Sequence of chain 1.A:
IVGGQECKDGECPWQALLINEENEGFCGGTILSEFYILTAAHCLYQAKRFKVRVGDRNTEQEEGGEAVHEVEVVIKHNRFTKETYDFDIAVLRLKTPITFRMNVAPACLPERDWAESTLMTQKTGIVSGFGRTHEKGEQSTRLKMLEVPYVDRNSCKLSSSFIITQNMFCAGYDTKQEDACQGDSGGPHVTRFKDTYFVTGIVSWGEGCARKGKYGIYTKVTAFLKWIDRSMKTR

Binding-site contacts:
Ligand atom CL1 contacts residue ILE217 of chain 1.A at 3.5 Å.
Ligand atom C16 contacts residue GLY206 of chain 1.A at 3.4 Å.
Ligand atom C9 contacts residue TRP205 of chain 1.A at 3.8 Å (hydrophobic).
Ligand atom F32 contacts residue TYR85 of chain 1.A at 3.5 Å.
Ligand atom S3 contacts residue VAL203 of chain 1.A at 3.6 Å.
Ligand atom C12 contacts residue ALA180 of chain 1.A at 3.2 Å (hydrophobic).
Ligand atom C10 contacts residue TRP205 of chain 1.A at 3.5 Å (hydrophobic).
Ligand atom C34 contacts residue GLN182 of chain 1.A at 3.5 Å.
Ligand atom C29 contacts residue THR84 of chain 1.A at 3.4 Å.
Ligand atom C19 contacts residue GLY216 of chain 1.A at 3.7 Å.
Ligand atom C8 contacts residue TYR85 of chain 1.A at 3.7 Å (hydrophobic).
Ligand atom C24 contacts residue GLY208 of chain 1.A at 3.5 Å.
Ligand atom C26 contacts residue PHE162 of chain 1.A at 3.7 Å (hydrophobic).
Ligand atom C20 contacts residue GLN182 of chain 1.A at 3.7 Å.
Ligand atom C19 contacts residue ASP179 of chain 1.A at 3.3 Å.
Ligand atom S3 contacts residue TRP205 of chain 1.A at 3.5 Å.
Ligand atom C12 contacts residue GLY208 of chain 1.A at 3.5 Å.
Ligand atom CL1 contacts residue VAL203 of chain 1.A at 3.7 Å.
Ligand atom C21 contacts residue TRP205 of chain 1.A at 3.4 Å (hydrophobic).
Ligand atom C13 contacts residue GLN182 of chain 1.A at 3.7 Å.
Ligand atom C23 contacts residue GLU83 of chain 1.A at 3.5 Å.
Ligand atom C24 contacts residue CYS209 of chain 1.A at 3.5 Å (hydrophobic).
Ligand atom C2 contacts residue GLY206 of chain 1.A at 3.6 Å.
Ligand atom C10 contacts residue ALA180 of chain 1.A at 3.6 Å (hydrophobic).
Ligand atom N7 contacts residue GLY208 of chain 1.A at 3.1 Å (h-bond).
Ligand atom C17 contacts residue TRP205 of chain 1.A at 3.7 Å (hydrophobic).
Ligand atom C30 contacts residue GLU83 of chain 1.A at 3.7 Å.
Ligand atom C11 contacts residue TYR85 of chain 1.A at 3.6 Å (hydrophobic).
Ligand atom C28 contacts residue GLY206 of chain 1.A at 3.4 Å.
Ligand atom N7 contacts residue CYS209 of chain 1.A at 3.7 Å.
Ligand atom C11 contacts residue TRP205 of chain 1.A at 3.7 Å (hydrophobic).
Ligand atom CL1 contacts residue GLY216 of chain 1.A at 3.5 Å.
Ligand atom C26 contacts residue TRP205 of chain 1.A at 3.6 Å (hydrophobic).
Ligand atom N15 contacts residue GLY206 of chain 1.A at 2.9 Å (h-bond).
Ligand atom C19 contacts residue ALA180 of chain 1.A at 3.4 Å (hydrophobic).
Ligand atom O24 contacts residue CYS181 of chain 1.A at 3.7 Å.
Ligand atom C29 contacts residue PHE162 of chain 1.A at 3.5 Å (hydrophobic).
Ligand atom C30 contacts residue PHE162 of chain 1.A at 3.8 Å (hydrophobic).
Ligand atom C30 contacts residue THR84 of chain 1.A at 3.3 Å.
Ligand atom CL1 contacts residue TYR218 of chain 1.A at 3.4 Å.

A protein and the small-molecule ligand that binds it are described below.
Small molecule (SMILES): O=C(CN1C[C@H](NC(=O)c2ccc(Cl)s2)C[C@H]1CO)Nc1ccc(-n2ccccc2=O)cc1F